Binding-site contacts:
Ligand atom C2 contacts residue ALA196 of chain 1.A at 3.2 Å (hydrophobic).
Ligand atom N1 contacts residue ASP194 of chain 1.A at 2.4 Å (salt-bridge).
Ligand atom C contacts residue ARG366 of chain 1.A at 3.4 Å.
Ligand atom OP2 contacts residue VAL85 of chain 1.A at 3.3 Å (h-bond).
Ligand atom O3A contacts residue HIS111 of chain 1.A at 3.1 Å (h-bond).
Ligand atom O3A contacts residue TRP165 of chain 1.A at 3.3 Å.
Ligand atom C2 contacts residue HIS111 of chain 1.A at 3.1 Å.
Ligand atom C3 contacts residue HIS111 of chain 1.A at 3.0 Å.
Ligand atom OP3 contacts residue HIS219 of chain 1.A at 3.2 Å.
Ligand atom N contacts residue LYS220 of chain 1.A at 3.3 Å (salt-bridge).
Ligand atom OP2 contacts residue THR86 of chain 1.A at 2.6 Å (h-bond).
Ligand atom CA contacts residue LYS220 of chain 1.A at 3.3 Å.
Ligand atom C2 contacts residue ASP194 of chain 1.A at 3.2 Å.
Ligand atom CB contacts residue LYS220 of chain 1.A at 3.1 Å.
Ligand atom C6 contacts residue ASP194 of chain 1.A at 3.3 Å.
Ligand atom OP1 contacts residue ALA272 of chain 1.B at 3.4 Å.
Ligand atom C3 contacts residue ALA196 of chain 1.A at 3.2 Å (hydrophobic).
Ligand atom OP1 contacts residue TRP248 of chain 1.B at 2.9 Å (h-bond).
Ligand atom C4A contacts residue HIS111 of chain 1.A at 3.6 Å.
Ligand atom OP1 contacts residue THR273 of chain 1.B at 2.6 Å (h-bond).
Ligand atom C2A contacts residue SER161 of chain 1.A at 3.4 Å.
Ligand atom OP2 contacts residue ALA272 of chain 1.B at 3.4 Å.
Ligand atom OP2 contacts residue ASN84 of chain 1.A at 3.6 Å.
Ligand atom C2A contacts residue HIS111 of chain 1.A at 3.4 Å.
Ligand atom OP3 contacts residue ASN84 of chain 1.A at 3.3 Å.
Ligand atom OXT contacts residue TRP165 of chain 1.A at 3.0 Å.
Ligand atom O contacts residue GLY24 of chain 1.A at 3.4 Å.
Ligand atom O contacts residue ARG366 of chain 1.A at 2.8 Å (salt-bridge).
Ligand atom C4A contacts residue LYS220 of chain 1.A at 3.0 Å.
Ligand atom OXT contacts residue ARG366 of chain 1.A at 2.7 Å (salt-bridge).
Ligand atom C2A contacts residue ASP194 of chain 1.A at 3.1 Å.
Ligand atom OP3 contacts residue VAL85 of chain 1.A at 2.9 Å (h-bond).
Ligand atom O contacts residue ARG357 of chain 1.A at 2.6 Å (salt-bridge).
Ligand atom C4 contacts residue HIS111 of chain 1.A at 3.4 Å.
Ligand atom N contacts residue HIS111 of chain 1.A at 3.3 Å.
Ligand atom CA contacts residue ARG357 of chain 1.A at 3.6 Å.
Ligand atom C contacts residue ARG357 of chain 1.A at 3.0 Å.
Ligand atom N1 contacts residue ALA196 of chain 1.A at 3.6 Å.
Ligand atom OXT contacts residue ARG357 of chain 1.A at 3.5 Å (salt-bridge).
Ligand atom O3A contacts residue GLN197 of chain 1.A at 3.0 Å (h-bond).

Sequence of chain 1.A:
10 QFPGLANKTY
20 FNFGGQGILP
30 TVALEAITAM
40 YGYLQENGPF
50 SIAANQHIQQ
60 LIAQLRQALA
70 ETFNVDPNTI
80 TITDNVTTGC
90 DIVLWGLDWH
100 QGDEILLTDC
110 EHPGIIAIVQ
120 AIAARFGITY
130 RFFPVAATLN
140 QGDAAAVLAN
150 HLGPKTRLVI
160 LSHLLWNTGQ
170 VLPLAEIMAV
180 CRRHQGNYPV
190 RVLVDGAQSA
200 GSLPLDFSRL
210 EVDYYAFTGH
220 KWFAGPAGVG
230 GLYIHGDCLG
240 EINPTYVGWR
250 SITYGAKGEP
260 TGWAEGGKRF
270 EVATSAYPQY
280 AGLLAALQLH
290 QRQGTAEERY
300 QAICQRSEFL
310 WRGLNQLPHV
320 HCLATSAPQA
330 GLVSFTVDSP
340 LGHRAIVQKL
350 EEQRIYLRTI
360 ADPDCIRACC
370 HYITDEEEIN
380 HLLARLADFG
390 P

Sequence of chain 1.B:
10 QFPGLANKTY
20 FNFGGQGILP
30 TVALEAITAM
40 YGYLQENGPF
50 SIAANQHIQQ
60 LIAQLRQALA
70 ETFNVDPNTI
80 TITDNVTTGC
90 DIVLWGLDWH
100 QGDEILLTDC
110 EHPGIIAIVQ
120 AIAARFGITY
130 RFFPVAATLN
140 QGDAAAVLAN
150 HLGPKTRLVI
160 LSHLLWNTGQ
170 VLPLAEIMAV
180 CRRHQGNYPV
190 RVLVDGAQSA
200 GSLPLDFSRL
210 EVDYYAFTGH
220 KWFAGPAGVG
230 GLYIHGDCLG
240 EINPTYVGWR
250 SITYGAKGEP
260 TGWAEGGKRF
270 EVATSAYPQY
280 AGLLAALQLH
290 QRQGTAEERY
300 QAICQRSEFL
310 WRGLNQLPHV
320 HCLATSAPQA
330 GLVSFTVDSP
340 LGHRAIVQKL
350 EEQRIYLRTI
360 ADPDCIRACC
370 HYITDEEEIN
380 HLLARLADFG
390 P

A protein and the small-molecule ligand that binds it are described below.
Small molecule (SMILES): Cc1ncc(COP(=O)(O)O)c(CNC(C)C(=O)O)c1O